This small molecule binds to this protein.
Small molecule (SMILES): CC(=O)N[C@@H]1[C@@H](O)[C@H](O)[C@@H](CO)O[C@H]1O

Binding-site contacts:
Ligand atom C8 contacts residue ASN16 of chain 1.B at 4.3 Å.
Ligand atom O5 contacts residue ASN16 of chain 1.B at 2.4 Å (h-bond).
Ligand atom C4 contacts residue ASN16 of chain 1.B at 4.2 Å.
Ligand atom O7 contacts residue ASN16 of chain 1.B at 3.3 Å (h-bond).
Ligand atom C3 contacts residue ASN16 of chain 1.B at 3.8 Å.
Ligand atom C5 contacts residue ASN16 of chain 1.B at 3.7 Å.
Ligand atom C1 contacts residue ASN16 of chain 1.B at 1.5 Å.
Ligand atom N2 contacts residue ASN16 of chain 1.B at 2.8 Å (h-bond).
Ligand atom C2 contacts residue ASN16 of chain 1.B at 2.4 Å.
Ligand atom C7 contacts residue ASN16 of chain 1.B at 3.2 Å.

Sequence of chain 1.B:
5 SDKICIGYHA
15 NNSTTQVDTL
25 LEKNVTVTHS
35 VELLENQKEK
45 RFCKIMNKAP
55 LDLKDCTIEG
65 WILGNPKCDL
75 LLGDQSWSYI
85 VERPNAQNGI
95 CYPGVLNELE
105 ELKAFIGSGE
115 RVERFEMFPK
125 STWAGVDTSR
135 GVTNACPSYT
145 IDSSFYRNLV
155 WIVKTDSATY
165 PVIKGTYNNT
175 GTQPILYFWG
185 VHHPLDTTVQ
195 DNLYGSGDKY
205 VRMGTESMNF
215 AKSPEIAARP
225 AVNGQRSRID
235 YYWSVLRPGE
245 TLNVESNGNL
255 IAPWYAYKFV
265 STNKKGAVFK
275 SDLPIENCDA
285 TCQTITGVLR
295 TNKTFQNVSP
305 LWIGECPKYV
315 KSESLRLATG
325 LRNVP